Binding-site contacts:
Ligand atom O18 contacts residue PRO52 of chain 1.A at 3.6 Å.
Ligand atom O19 contacts residue SER79 of chain 1.A at 3.5 Å.
Ligand atom C2 contacts residue TRP100 of chain 1.A at 3.5 Å (hydrophobic).
Ligand atom O19 contacts residue PHE78 of chain 1.A at 3.8 Å.
Ligand atom C1 contacts residue TRP80 of chain 1.A at 3.7 Å (hydrophobic).
Ligand atom C3 contacts residue TRP80 of chain 1.A at 3.5 Å (hydrophobic).
Ligand atom O18 contacts residue PHE78 of chain 1.A at 3.6 Å (h-bond).
Ligand atom O16 contacts residue ASN51 of chain 1.A at 3.0 Å (h-bond).
Ligand atom C4 contacts residue TYR102 of chain 1.A at 3.5 Å (hydrophobic).
Ligand atom C2 contacts residue TRP86 of chain 1.A at 3.5 Å (hydrophobic).
Ligand atom C7 contacts residue PRO52 of chain 1.A at 4.1 Å (hydrophobic).
Ligand atom C3 contacts residue TYR102 of chain 1.A at 3.6 Å (hydrophobic).
Ligand atom C8 contacts residue PRO52 of chain 1.A at 3.8 Å (hydrophobic).
Ligand atom N5 contacts residue PHE78 of chain 1.A at 2.9 Å (h-bond).
Ligand atom C4 contacts residue TRP80 of chain 1.A at 3.2 Å (hydrophobic).
Ligand atom C4 contacts residue PHE78 of chain 1.A at 3.6 Å (hydrophobic).
Ligand atom C3 contacts residue TRP86 of chain 1.A at 3.8 Å (hydrophobic).
Ligand atom O18 contacts residue TRP80 of chain 1.A at 3.3 Å.
Ligand atom C1 contacts residue TRP100 of chain 1.A at 4.2 Å (hydrophobic).
Ligand atom C6 contacts residue PHE78 of chain 1.A at 3.6 Å (hydrophobic).
Ligand atom C6 contacts residue TRP80 of chain 1.A at 3.3 Å (hydrophobic).
Ligand atom C9 contacts residue TRP86 of chain 1.A at 4.1 Å (hydrophobic).
Ligand atom O19 contacts residue TRP86 of chain 1.A at 3.6 Å.
Ligand atom C15 contacts residue ASN51 of chain 1.A at 3.5 Å.
Ligand atom N17 contacts residue PHE78 of chain 1.A at 3.6 Å.
Ligand atom O18 contacts residue ASN51 of chain 1.A at 3.6 Å.
Ligand atom O16 contacts residue TRP100 of chain 1.A at 3.7 Å.
Ligand atom C7 contacts residue ASN51 of chain 1.A at 3.8 Å.
Ligand atom N5 contacts residue SER79 of chain 1.A at 4.2 Å.
Ligand atom C3 contacts residue TRP100 of chain 1.A at 3.7 Å (hydrophobic).
Ligand atom O19 contacts residue TRP80 of chain 1.A at 3.0 Å (h-bond).
Ligand atom N17 contacts residue PRO52 of chain 1.A at 3.9 Å.
Ligand atom N5 contacts residue TRP80 of chain 1.A at 3.3 Å.
Ligand atom C4 contacts residue SER79 of chain 1.A at 4.1 Å.
Ligand atom C11 contacts residue ASN51 of chain 1.A at 3.3 Å.
Ligand atom O19 contacts residue TYR102 of chain 1.A at 2.8 Å (h-bond).
Ligand atom N10 contacts residue ASN51 of chain 1.A at 3.8 Å.
Ligand atom C14 contacts residue PRO52 of chain 1.A at 3.9 Å (hydrophobic).
Ligand atom C4 contacts residue TRP86 of chain 1.A at 3.8 Å (hydrophobic).
Ligand atom C9 contacts residue PRO52 of chain 1.A at 4.0 Å (hydrophobic).

This small molecule binds to this protein.
Small molecule (SMILES): Nc1cccc2c1CN([C@H]1CCC(=O)NC1=O)C2=O

Sequence of chain 1.A:
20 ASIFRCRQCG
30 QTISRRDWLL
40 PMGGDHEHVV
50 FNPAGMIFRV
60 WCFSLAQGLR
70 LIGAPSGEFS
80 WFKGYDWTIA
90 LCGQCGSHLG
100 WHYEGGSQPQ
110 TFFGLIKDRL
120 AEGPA